Binding-site contacts:
Ligand atom C2 contacts residue CA1 of chain 1.I at 3.1 Å.
Ligand atom C contacts residue LYS175 of chain 1.A at 3.4 Å.
Ligand atom O1P contacts residue GLY403 of chain 1.A at 3.4 Å.
Ligand atom O1P contacts residue LYS175 of chain 1.A at 3.3 Å.
Ligand atom O5 contacts residue LEU335 of chain 1.A at 3.2 Å.
Ligand atom O3P contacts residue THR65 of chain 2.C at 3.6 Å.
Ligand atom P1 contacts residue THR65 of chain 2.C at 3.3 Å.
Ligand atom O3P contacts residue GLY380 of chain 1.A at 3.4 Å.
Ligand atom P1 contacts residue GLY404 of chain 1.A at 3.6 Å.
Ligand atom O1 contacts residue LYS175 of chain 1.A at 3.4 Å (salt-bridge).
Ligand atom O2 contacts residue THR173 of chain 1.A at 2.9 Å (h-bond).
Ligand atom O6P contacts residue ARG295 of chain 1.A at 3.0 Å (salt-bridge).
Ligand atom O4P contacts residue ARG295 of chain 1.A at 2.5 Å (salt-bridge).
Ligand atom O6 contacts residue LYS175 of chain 1.A at 3.1 Å (salt-bridge).
Ligand atom O6 contacts residue ASN123 of chain 2.C at 3.1 Å (h-bond).
Ligand atom C contacts residue CA1 of chain 1.I at 3.1 Å.
Ligand atom O4 contacts residue GLY380 of chain 1.A at 3.2 Å.
Ligand atom O2P contacts residue GLY404 of chain 1.A at 3.5 Å (h-bond).
Ligand atom O1P contacts residue THR65 of chain 2.C at 2.5 Å (h-bond).
Ligand atom O4 contacts residue SER379 of chain 1.A at 2.9 Å (h-bond).
Ligand atom O3P contacts residue GLY381 of chain 1.A at 2.9 Å (h-bond).
Ligand atom C3 contacts residue KCX201 of chain 1.A at 3.5 Å.
Ligand atom O3 contacts residue KCX201 of chain 1.A at 2.8 Å (h-bond).
Ligand atom O3P contacts residue TRP66 of chain 2.C at 3.4 Å.
Ligand atom O6 contacts residue CA1 of chain 1.I at 2.5 Å.
Ligand atom O6 contacts residue LYS177 of chain 1.A at 2.9 Å (salt-bridge).
Ligand atom O2 contacts residue LYS175 of chain 1.A at 3.1 Å (salt-bridge).
Ligand atom O5P contacts residue SER379 of chain 1.A at 3.4 Å (h-bond).
Ligand atom O1P contacts residue GLY404 of chain 1.A at 2.5 Å (h-bond).
Ligand atom C3 contacts residue CA1 of chain 1.I at 3.4 Å.
Ligand atom O3P contacts residue LYS334 of chain 1.A at 3.0 Å (salt-bridge).
Ligand atom O2 contacts residue CA1 of chain 1.I at 2.7 Å.
Ligand atom O3 contacts residue CA1 of chain 1.I at 2.7 Å.
Ligand atom O3 contacts residue HIS294 of chain 1.A at 3.1 Å (h-bond).
Ligand atom P2 contacts residue ARG295 of chain 1.A at 3.4 Å.
Ligand atom O7 contacts residue LYS334 of chain 1.A at 2.7 Å (salt-bridge).
Ligand atom O5P contacts residue HIS327 of chain 1.A at 2.7 Å (h-bond).
Ligand atom O3 contacts residue ASN123 of chain 2.C at 3.5 Å (h-bond).
Ligand atom O2P contacts residue GLY403 of chain 1.A at 2.6 Å (h-bond).
Ligand atom O7 contacts residue GLU60 of chain 2.C at 3.2 Å (salt-bridge).

The small molecule below binds the protein below.
Small molecule (SMILES): O=C(O)[C@@](O)(COP(=O)(O)O)[C@H](O)[C@H](O)COP(=O)(O)O

Sequence of chain 2.C:
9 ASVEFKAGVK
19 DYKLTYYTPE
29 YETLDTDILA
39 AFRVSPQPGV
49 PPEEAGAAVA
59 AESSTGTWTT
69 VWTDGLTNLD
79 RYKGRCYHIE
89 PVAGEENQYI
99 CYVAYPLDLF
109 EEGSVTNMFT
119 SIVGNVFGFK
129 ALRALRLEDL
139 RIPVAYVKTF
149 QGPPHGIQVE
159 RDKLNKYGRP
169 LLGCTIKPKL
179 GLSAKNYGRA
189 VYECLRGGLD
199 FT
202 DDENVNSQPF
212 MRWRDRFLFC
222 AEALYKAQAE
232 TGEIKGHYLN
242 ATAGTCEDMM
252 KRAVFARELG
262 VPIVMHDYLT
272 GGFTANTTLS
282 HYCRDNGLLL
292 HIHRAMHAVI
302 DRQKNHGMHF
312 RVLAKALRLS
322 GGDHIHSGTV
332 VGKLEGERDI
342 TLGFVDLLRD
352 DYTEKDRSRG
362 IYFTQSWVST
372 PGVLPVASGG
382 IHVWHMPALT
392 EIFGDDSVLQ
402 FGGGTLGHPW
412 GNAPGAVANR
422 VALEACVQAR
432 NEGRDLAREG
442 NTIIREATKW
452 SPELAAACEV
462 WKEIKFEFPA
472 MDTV

Sequence of chain 1.A:
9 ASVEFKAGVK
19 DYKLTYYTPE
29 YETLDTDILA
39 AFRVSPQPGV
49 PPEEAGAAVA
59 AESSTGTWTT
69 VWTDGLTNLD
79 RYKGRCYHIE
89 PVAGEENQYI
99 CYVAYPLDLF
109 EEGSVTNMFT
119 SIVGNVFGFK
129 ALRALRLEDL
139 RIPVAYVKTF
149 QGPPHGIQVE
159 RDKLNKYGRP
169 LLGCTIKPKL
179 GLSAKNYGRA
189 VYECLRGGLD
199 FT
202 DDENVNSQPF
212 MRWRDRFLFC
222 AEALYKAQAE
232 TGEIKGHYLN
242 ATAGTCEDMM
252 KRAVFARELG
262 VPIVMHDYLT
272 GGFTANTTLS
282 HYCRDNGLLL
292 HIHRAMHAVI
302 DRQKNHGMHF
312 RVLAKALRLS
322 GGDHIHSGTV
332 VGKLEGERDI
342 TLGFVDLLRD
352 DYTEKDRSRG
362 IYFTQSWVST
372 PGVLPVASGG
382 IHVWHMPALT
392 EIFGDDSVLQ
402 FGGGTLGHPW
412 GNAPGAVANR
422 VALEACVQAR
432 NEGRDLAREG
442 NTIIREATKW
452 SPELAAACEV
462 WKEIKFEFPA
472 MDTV